Sequence of chain 1.B:
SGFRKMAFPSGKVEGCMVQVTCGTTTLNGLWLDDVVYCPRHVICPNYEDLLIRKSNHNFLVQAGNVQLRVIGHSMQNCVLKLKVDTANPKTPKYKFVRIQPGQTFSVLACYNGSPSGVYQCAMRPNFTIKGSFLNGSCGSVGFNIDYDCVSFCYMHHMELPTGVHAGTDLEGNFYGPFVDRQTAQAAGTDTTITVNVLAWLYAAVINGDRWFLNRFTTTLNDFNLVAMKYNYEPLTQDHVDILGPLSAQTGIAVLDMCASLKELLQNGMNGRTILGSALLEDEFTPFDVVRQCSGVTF

Sequence of chain 1.A:
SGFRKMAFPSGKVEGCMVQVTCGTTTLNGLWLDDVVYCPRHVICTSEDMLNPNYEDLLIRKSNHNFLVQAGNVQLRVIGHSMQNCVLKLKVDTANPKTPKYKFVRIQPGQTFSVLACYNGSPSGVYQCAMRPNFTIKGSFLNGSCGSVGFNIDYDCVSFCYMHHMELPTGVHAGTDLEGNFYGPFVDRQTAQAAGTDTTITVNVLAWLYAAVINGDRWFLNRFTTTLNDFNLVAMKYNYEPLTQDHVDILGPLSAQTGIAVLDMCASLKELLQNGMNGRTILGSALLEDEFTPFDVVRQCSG

A protein and the small-molecule ligand that binds it are described below.
Small molecule (SMILES): CC(=O)N1Cc2ccc(Cl)cc2[C@H](C(=O)Nc2cncc3ccccc23)C1

Binding-site contacts:
Ligand atom C8 contacts residue LEU141 of chain 1.A at 3.7 Å (hydrophobic).
Ligand atom C9 contacts residue ASN142 of chain 1.A at 3.8 Å.
Ligand atom N2 contacts residue SER144 of chain 1.A at 3.4 Å (h-bond).
Ligand atom O1 contacts residue GLU166 of chain 1.A at 3.0 Å (salt-bridge).
Ligand atom C7 contacts residue LEU141 of chain 1.A at 3.6 Å (hydrophobic).
Ligand atom C15 contacts residue HIS41 of chain 1.A at 3.9 Å.
Ligand atom C6 contacts residue SER144 of chain 1.A at 3.9 Å.
Ligand atom C7 contacts residue PHE140 of chain 1.A at 3.4 Å (hydrophobic).
Ligand atom C8 contacts residue PHE140 of chain 1.A at 3.9 Å (hydrophobic).
Ligand atom CL contacts residue ASP187 of chain 1.A at 3.3 Å.
Ligand atom C16 contacts residue MET165 of chain 1.A at 3.5 Å (hydrophobic).
Ligand atom O1 contacts residue MET165 of chain 1.A at 3.3 Å.
Ligand atom C9 contacts residue PHE140 of chain 1.A at 3.5 Å (hydrophobic).
Ligand atom CL contacts residue HIS41 of chain 1.A at 3.3 Å.
Ligand atom C12 contacts residue ASN142 of chain 1.A at 3.8 Å.
Ligand atom C6 contacts residue CYS145 of chain 1.A at 3.7 Å (hydrophobic).
Ligand atom C9 contacts residue LEU141 of chain 1.A at 3.7 Å (hydrophobic).
Ligand atom C9 contacts residue GLU166 of chain 1.A at 3.4 Å.
Ligand atom C17 contacts residue MET165 of chain 1.A at 3.9 Å (hydrophobic).
Ligand atom N1 contacts residue CYS145 of chain 1.A at 3.6 Å.
Ligand atom C16 contacts residue HIS164 of chain 1.A at 3.8 Å.
Ligand atom C15 contacts residue HIS164 of chain 1.A at 3.2 Å.
Ligand atom C18 contacts residue GLN189 of chain 1.A at 3.9 Å.
Ligand atom N2 contacts residue PHE140 of chain 1.A at 3.7 Å.
Ligand atom C20 contacts residue GLN189 of chain 1.A at 3.5 Å.
Ligand atom C8 contacts residue GLU166 of chain 1.A at 3.8 Å.
Ligand atom CL contacts residue MET165 of chain 1.A at 3.8 Å.
Ligand atom C10 contacts residue ASN142 of chain 1.A at 3.9 Å.
Ligand atom C7 contacts residue HIS163 of chain 1.A at 3.6 Å.
Ligand atom N2 contacts residue HIS163 of chain 1.A at 2.5 Å (h-bond).
Ligand atom C16 contacts residue MET49 of chain 1.A at 3.8 Å (hydrophobic).
Ligand atom CL contacts residue HIS164 of chain 1.A at 3.6 Å.
Ligand atom C7 contacts residue SER144 of chain 1.A at 3.8 Å.
Ligand atom C15 contacts residue MET165 of chain 1.A at 3.5 Å (hydrophobic).
Ligand atom C contacts residue GLN189 of chain 1.A at 3.7 Å.
Ligand atom C6 contacts residue HIS163 of chain 1.A at 3.0 Å.
Ligand atom C17 contacts residue MET49 of chain 1.A at 3.5 Å (hydrophobic).
Ligand atom C6 contacts residue GLU166 of chain 1.A at 3.9 Å.
Ligand atom C17 contacts residue ARG188 of chain 1.A at 3.8 Å.
Ligand atom C7 contacts residue GLU166 of chain 1.A at 3.6 Å.